Sequence of chain 1.D:
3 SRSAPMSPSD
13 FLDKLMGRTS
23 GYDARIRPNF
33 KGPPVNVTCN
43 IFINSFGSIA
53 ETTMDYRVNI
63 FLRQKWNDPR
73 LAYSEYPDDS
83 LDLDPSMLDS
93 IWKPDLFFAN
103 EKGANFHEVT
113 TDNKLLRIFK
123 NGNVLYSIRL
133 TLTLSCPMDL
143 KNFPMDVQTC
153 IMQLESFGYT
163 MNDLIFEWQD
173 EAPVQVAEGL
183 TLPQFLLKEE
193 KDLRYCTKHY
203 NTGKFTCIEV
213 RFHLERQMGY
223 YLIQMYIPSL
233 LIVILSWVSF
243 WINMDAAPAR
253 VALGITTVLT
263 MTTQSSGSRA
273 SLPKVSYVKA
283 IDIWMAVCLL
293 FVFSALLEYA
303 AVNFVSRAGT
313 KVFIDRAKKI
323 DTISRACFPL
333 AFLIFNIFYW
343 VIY

Sequence of chain 1.E:
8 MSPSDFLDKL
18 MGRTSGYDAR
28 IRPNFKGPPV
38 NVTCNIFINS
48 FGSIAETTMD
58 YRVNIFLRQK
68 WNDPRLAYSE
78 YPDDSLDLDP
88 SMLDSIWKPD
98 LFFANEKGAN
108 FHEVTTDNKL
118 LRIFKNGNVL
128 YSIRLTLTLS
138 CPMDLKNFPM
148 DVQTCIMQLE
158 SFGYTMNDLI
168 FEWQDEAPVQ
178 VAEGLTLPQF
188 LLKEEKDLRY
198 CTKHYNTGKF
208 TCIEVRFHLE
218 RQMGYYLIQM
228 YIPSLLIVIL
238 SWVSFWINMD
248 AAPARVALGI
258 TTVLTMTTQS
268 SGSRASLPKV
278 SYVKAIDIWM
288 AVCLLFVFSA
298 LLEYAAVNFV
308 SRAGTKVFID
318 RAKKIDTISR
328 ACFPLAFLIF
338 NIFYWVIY

Binding-site contacts:
Ligand atom O4 contacts residue TYR161 of chain 1.D at 3.6 Å.
Ligand atom N3 contacts residue LEU83 of chain 1.E at 3.6 Å.
Ligand atom C7 contacts residue LEU83 of chain 1.E at 3.8 Å (hydrophobic).
Ligand atom O4 contacts residue ASP84 of chain 1.E at 3.3 Å.
Ligand atom C5 contacts residue TYR78 of chain 1.E at 3.6 Å (hydrophobic).
Ligand atom N3 contacts residue ASP80 of chain 1.E at 3.6 Å.
Ligand atom C14 contacts residue TYR161 of chain 1.D at 3.5 Å (hydrophobic).
Ligand atom O2 contacts residue ARG29 of chain 1.D at 2.7 Å (salt-bridge).
Ligand atom O2 contacts residue ILE28 of chain 1.D at 3.5 Å.
Ligand atom C11 contacts residue PHE32 of chain 1.D at 3.7 Å (hydrophobic).
Ligand atom C16 contacts residue ASP84 of chain 1.E at 3.6 Å.
Ligand atom N1 contacts residue PHE32 of chain 1.D at 3.6 Å.
Ligand atom O5 contacts residue TYR161 of chain 1.D at 3.5 Å.
Ligand atom C18 contacts residue TYR161 of chain 1.D at 3.7 Å (hydrophobic).
Ligand atom C3 contacts residue LEU85 of chain 1.E at 3.7 Å (hydrophobic).
Ligand atom O5 contacts residue LEU85 of chain 1.E at 3.5 Å (h-bond).
Ligand atom C10 contacts residue ASP84 of chain 1.E at 3.6 Å.
Ligand atom C17 contacts residue ASP86 of chain 1.E at 3.7 Å.
Ligand atom C17 contacts residue ARG27 of chain 1.D at 3.8 Å.
Ligand atom C17 contacts residue TYR161 of chain 1.D at 3.1 Å (hydrophobic).
Ligand atom O4 contacts residue GLY160 of chain 1.D at 3.5 Å (h-bond).
Ligand atom C11 contacts residue PRO10 of chain 1.E at 3.7 Å (hydrophobic).
Ligand atom C15 contacts residue ASP84 of chain 1.E at 3.3 Å.
Ligand atom C15 contacts residue TYR161 of chain 1.D at 3.3 Å (hydrophobic).
Ligand atom O3 contacts residue ASP165 of chain 1.D at 3.7 Å.
Ligand atom O3 contacts residue ARG29 of chain 1.D at 3.1 Å.
Ligand atom C14 contacts residue ASP165 of chain 1.D at 3.8 Å.
Ligand atom C6 contacts residue LEU83 of chain 1.E at 3.7 Å (hydrophobic).
Ligand atom C12 contacts residue PHE13 of chain 1.E at 3.5 Å (hydrophobic).
Ligand atom C2 contacts residue ASP84 of chain 1.E at 3.3 Å.
Ligand atom C14 contacts residue ASP84 of chain 1.E at 3.3 Å.
Ligand atom O1 contacts residue LEU14 of chain 1.E at 3.8 Å.
Ligand atom C13 contacts residue ASP84 of chain 1.E at 3.7 Å.
Ligand atom C6 contacts residue TYR78 of chain 1.E at 3.6 Å (hydrophobic).
Ligand atom C19 contacts residue GLY160 of chain 1.D at 3.3 Å.
Ligand atom C19 contacts residue TYR161 of chain 1.D at 3.4 Å (hydrophobic).
Ligand atom C16 contacts residue TYR161 of chain 1.D at 3.3 Å (hydrophobic).
Ligand atom C18 contacts residue ARG27 of chain 1.D at 3.3 Å.
Ligand atom O1 contacts residue LEU85 of chain 1.E at 3.4 Å.
Ligand atom C9 contacts residue ASP84 of chain 1.E at 3.3 Å.

This protein binds this small molecule.
Small molecule (SMILES): C[C@H]1[C@H]2C(=O)N(C)c3ccncc3[C@H]2CN1S(=O)(=O)c1ccc2c(c1)OCO2